A small-molecule ligand and the protein it binds are described below.
Small molecule (SMILES): CC(=O)N[C@H]1[C@H](O[C@H]2[C@H](O)[C@@H](NC(C)=O)CO[C@@H]2CO)O[C@H](CO)[C@@H](O)[C@@H]1O

Binding-site contacts:
Ligand atom O7 contacts residue ASN12 of chain 60.K at 3.6 Å.
Ligand atom C7 contacts residue ASN12 of chain 60.K at 3.9 Å.
Ligand atom C5 contacts residue ASN12 of chain 60.K at 4.2 Å.
Ligand atom C2 contacts residue ASN12 of chain 60.K at 3.3 Å.
Ligand atom O5 contacts residue ASN12 of chain 60.K at 2.8 Å (h-bond).
Ligand atom N2 contacts residue ASN12 of chain 60.K at 3.8 Å.
Ligand atom C1 contacts residue ASN12 of chain 60.K at 2.2 Å.

Sequence of chain 60.K:
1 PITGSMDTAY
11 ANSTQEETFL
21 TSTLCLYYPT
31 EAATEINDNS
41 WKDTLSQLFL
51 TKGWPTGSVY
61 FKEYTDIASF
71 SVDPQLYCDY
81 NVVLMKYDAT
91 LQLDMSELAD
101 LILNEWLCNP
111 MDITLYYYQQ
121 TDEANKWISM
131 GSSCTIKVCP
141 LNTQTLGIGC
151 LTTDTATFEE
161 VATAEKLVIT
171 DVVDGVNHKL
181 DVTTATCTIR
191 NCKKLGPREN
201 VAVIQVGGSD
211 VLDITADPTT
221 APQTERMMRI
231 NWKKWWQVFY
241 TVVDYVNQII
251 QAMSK